A protein and the small-molecule ligand that binds it are described below.
Small molecule (SMILES): CC(=O)N[C@@H]1[C@@H](O)[C@H](O)[C@@H](CO)O[C@H]1O

Binding-site contacts:
Ligand atom N2 contacts residue ASN657 of chain 1.B at 2.9 Å (h-bond).
Ligand atom C8 contacts residue VAL656 of chain 1.B at 4.4 Å (hydrophobic).
Ligand atom C7 contacts residue ASN657 of chain 1.B at 3.4 Å.
Ligand atom C5 contacts residue ASN657 of chain 1.B at 3.7 Å.
Ligand atom C1 contacts residue ASN657 of chain 1.B at 1.4 Å.
Ligand atom O5 contacts residue ASN657 of chain 1.B at 2.4 Å (h-bond).
Ligand atom C8 contacts residue HIS655 of chain 1.B at 3.8 Å.
Ligand atom C4 contacts residue ASN657 of chain 1.B at 4.2 Å.
Ligand atom C2 contacts residue ASN657 of chain 1.B at 2.5 Å.
Ligand atom O7 contacts residue ASN657 of chain 1.B at 3.4 Å (h-bond).
Ligand atom C8 contacts residue ASN657 of chain 1.B at 4.2 Å.
Ligand atom C3 contacts residue ASN657 of chain 1.B at 3.8 Å.

Sequence of chain 1.B:
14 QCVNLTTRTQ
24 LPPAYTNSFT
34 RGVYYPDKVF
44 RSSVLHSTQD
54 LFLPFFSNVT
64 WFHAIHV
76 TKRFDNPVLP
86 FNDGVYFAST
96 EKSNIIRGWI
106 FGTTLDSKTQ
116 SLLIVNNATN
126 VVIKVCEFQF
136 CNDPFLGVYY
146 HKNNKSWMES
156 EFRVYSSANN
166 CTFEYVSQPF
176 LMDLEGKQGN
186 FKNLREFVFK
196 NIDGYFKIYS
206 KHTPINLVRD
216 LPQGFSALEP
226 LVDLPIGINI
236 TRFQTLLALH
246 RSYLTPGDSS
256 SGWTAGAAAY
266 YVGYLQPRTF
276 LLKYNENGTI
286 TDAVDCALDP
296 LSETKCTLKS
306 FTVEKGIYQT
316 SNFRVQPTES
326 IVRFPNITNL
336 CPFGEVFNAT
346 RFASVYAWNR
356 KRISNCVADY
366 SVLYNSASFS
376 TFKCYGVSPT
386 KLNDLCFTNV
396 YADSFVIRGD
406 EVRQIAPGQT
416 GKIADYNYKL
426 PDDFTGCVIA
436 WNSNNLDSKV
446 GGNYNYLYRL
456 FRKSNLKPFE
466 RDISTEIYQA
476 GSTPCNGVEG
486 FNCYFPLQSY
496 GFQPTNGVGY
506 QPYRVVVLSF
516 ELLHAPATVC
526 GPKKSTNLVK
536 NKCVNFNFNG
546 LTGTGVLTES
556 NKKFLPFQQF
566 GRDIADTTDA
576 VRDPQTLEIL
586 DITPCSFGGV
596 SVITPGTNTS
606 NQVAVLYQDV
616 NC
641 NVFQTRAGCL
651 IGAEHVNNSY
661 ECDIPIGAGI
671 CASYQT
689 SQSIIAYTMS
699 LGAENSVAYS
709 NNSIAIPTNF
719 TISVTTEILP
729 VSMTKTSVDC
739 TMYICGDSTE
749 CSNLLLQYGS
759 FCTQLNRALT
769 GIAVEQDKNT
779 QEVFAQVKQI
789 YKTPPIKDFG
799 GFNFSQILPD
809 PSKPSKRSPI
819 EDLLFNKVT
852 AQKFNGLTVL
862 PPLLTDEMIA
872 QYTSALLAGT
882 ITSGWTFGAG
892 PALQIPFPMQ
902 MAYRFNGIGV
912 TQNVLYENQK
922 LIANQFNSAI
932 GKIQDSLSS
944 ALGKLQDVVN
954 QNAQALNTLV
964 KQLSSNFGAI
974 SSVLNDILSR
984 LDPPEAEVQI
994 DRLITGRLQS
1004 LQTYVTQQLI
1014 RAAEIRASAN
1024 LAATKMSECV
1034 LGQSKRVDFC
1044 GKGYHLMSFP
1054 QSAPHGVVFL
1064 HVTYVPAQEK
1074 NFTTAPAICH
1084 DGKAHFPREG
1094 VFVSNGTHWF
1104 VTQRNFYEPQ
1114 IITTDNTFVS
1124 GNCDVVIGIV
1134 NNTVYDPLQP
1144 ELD